Binding-site contacts:
Ligand atom C1C contacts residue MET214 of chain 24.A at 3.2 Å (hydrophobic).
Ligand atom CM6 contacts residue TYR144 of chain 24.A at 3.7 Å (hydrophobic).
Ligand atom N3A contacts residue TYR144 of chain 24.A at 3.2 Å.
Ligand atom N2 contacts residue LEU100 of chain 24.A at 3.8 Å.
Ligand atom CM6 contacts residue LEU181 of chain 24.A at 3.8 Å (hydrophobic).
Ligand atom N3A contacts residue PHE179 of chain 24.A at 3.7 Å.
Ligand atom C2A contacts residue PHE179 of chain 24.A at 3.5 Å (hydrophobic).
Ligand atom O1B contacts residue ILE98 of chain 24.A at 3.2 Å.
Ligand atom C2A contacts residue LEU217 of chain 24.A at 4.0 Å (hydrophobic).
Ligand atom N2 contacts residue MET214 of chain 24.A at 3.8 Å.
Ligand atom C3 contacts residue LEU100 of chain 24.A at 3.8 Å (hydrophobic).
Ligand atom N5A contacts residue LEU217 of chain 24.A at 3.6 Å.
Ligand atom C6B contacts residue LEU181 of chain 24.A at 3.5 Å (hydrophobic).
Ligand atom C5 contacts residue MET214 of chain 24.A at 3.4 Å (hydrophobic).
Ligand atom C5B contacts residue TYR144 of chain 24.A at 3.8 Å (hydrophobic).
Ligand atom N1A contacts residue LEU217 of chain 24.A at 3.3 Å.
Ligand atom CM2 contacts residue ILE77 of chain 24.A at 3.8 Å (hydrophobic).
Ligand atom O1 contacts residue LEU100 of chain 24.A at 3.7 Å.
Ligand atom C5B contacts residue LEU181 of chain 24.A at 3.6 Å (hydrophobic).
Ligand atom CM4 contacts residue TYR142 of chain 24.A at 3.7 Å (hydrophobic).
Ligand atom N5A contacts residue MET124 of chain 24.A at 3.9 Å.
Ligand atom O1 contacts residue MET214 of chain 24.A at 3.2 Å.
Ligand atom CM4 contacts residue ALA166 of chain 24.A at 3.1 Å (hydrophobic).
Ligand atom C1B contacts residue LEU181 of chain 24.A at 4.0 Å (hydrophobic).
Ligand atom N4A contacts residue TYR144 of chain 24.A at 3.7 Å.
Ligand atom CM3 contacts residue TYR190 of chain 24.A at 3.6 Å (hydrophobic).
Ligand atom N1A contacts residue PHE179 of chain 24.A at 3.3 Å.
Ligand atom C4 contacts residue LEU100 of chain 24.A at 3.9 Å (hydrophobic).
Ligand atom N4A contacts residue PHE179 of chain 24.A at 3.5 Å.
Ligand atom CM4 contacts residue VAL168 of chain 24.A at 3.9 Å (hydrophobic).
Ligand atom N5A contacts residue PHE179 of chain 24.A at 3.3 Å.
Ligand atom C2B contacts residue ILE122 of chain 24.A at 4.0 Å (hydrophobic).
Ligand atom C6B contacts residue ILE98 of chain 24.A at 3.8 Å (hydrophobic).
Ligand atom C4 contacts residue TYR190 of chain 24.A at 3.7 Å (hydrophobic).
Ligand atom C4 contacts residue MET214 of chain 24.A at 3.7 Å (hydrophobic).
Ligand atom CM6 contacts residue LEU184 of chain 24.A at 3.7 Å (hydrophobic).
Ligand atom CM2 contacts residue ILE122 of chain 24.A at 3.8 Å (hydrophobic).
Ligand atom N1A contacts residue MET124 of chain 24.A at 3.6 Å.
Ligand atom CM4 contacts residue TYR144 of chain 24.A at 3.8 Å (hydrophobic).
Ligand atom C1B contacts residue ILE98 of chain 24.A at 3.7 Å (hydrophobic).

A small-molecule ligand and the protein it binds are described below.
Small molecule (SMILES): Cc1cc(CCCOc2c(C)cc(-c3nnn(C)n3)cc2C)on1

Sequence of chain 24.A:
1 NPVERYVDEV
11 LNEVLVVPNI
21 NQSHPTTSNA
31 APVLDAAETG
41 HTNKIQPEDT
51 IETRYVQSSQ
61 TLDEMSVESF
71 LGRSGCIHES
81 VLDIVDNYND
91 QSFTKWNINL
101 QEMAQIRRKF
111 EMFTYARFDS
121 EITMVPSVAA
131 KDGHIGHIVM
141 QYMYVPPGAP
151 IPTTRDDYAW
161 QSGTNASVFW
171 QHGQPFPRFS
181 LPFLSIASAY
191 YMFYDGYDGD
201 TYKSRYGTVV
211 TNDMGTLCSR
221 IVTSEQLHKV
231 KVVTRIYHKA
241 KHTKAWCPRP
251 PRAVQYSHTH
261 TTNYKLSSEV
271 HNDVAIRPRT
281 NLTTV